Sequence of chain 1.B:
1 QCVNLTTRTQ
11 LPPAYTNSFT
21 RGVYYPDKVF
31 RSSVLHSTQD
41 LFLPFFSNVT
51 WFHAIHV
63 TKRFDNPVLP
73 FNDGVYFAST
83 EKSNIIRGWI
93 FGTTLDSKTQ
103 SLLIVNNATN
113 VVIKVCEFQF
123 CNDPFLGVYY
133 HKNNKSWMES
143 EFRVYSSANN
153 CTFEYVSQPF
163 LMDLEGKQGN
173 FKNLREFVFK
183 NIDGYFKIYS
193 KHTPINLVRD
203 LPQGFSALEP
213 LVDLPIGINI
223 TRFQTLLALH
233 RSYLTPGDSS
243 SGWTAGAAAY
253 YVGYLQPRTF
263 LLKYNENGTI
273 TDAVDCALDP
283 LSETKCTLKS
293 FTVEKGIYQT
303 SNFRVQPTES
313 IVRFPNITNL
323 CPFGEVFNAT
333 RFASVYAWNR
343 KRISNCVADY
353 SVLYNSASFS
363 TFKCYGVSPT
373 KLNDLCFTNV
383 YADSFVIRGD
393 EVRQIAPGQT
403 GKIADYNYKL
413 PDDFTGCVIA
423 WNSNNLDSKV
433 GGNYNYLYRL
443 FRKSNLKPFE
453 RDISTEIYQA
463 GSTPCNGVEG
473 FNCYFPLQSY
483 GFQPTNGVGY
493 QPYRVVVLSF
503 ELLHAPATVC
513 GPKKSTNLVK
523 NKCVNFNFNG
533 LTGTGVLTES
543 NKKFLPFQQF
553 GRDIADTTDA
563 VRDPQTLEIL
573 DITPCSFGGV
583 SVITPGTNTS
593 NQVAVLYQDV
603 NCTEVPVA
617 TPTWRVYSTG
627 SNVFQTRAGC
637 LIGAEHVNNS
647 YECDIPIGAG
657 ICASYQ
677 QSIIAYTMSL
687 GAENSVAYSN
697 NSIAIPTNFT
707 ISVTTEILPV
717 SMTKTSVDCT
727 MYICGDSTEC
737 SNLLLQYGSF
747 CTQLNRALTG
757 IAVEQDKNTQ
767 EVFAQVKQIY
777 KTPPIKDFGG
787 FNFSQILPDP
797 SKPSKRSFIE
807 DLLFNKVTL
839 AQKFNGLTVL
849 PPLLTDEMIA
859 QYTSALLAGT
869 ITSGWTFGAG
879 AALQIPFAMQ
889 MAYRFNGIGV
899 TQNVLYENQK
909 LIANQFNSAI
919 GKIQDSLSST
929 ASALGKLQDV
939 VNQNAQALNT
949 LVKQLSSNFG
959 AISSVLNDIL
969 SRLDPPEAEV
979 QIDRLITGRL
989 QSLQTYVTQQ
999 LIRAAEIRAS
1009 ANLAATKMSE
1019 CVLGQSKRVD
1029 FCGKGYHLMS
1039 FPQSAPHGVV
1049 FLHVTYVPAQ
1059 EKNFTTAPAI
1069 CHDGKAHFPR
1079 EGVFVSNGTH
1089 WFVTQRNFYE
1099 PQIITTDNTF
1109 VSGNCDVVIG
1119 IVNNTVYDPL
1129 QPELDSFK

This small molecule binds to this protein.
Small molecule (SMILES): CC(=O)N[C@@H]1[C@@H](O)[C@H](O)[C@@H](CO)O[C@H]1O

Binding-site contacts:
Ligand atom O7 contacts residue ASN269 of chain 1.C at 4.0 Å.
Ligand atom C1 contacts residue LYS545 of chain 1.B at 4.4 Å.
Ligand atom O5 contacts residue LYS545 of chain 1.B at 4.4 Å.
Ligand atom N2 contacts residue ASN269 of chain 1.C at 3.1 Å (h-bond).
Ligand atom C8 contacts residue ASN269 of chain 1.C at 3.2 Å.
Ligand atom C7 contacts residue ASN269 of chain 1.C at 3.2 Å.
Ligand atom C8 contacts residue GLU268 of chain 1.C at 3.5 Å.
Ligand atom C1 contacts residue ASN269 of chain 1.C at 3.3 Å.
Ligand atom O5 contacts residue ASN269 of chain 1.C at 4.3 Å.
Ligand atom C2 contacts residue ASN269 of chain 1.C at 3.9 Å.

Sequence of chain 1.C:
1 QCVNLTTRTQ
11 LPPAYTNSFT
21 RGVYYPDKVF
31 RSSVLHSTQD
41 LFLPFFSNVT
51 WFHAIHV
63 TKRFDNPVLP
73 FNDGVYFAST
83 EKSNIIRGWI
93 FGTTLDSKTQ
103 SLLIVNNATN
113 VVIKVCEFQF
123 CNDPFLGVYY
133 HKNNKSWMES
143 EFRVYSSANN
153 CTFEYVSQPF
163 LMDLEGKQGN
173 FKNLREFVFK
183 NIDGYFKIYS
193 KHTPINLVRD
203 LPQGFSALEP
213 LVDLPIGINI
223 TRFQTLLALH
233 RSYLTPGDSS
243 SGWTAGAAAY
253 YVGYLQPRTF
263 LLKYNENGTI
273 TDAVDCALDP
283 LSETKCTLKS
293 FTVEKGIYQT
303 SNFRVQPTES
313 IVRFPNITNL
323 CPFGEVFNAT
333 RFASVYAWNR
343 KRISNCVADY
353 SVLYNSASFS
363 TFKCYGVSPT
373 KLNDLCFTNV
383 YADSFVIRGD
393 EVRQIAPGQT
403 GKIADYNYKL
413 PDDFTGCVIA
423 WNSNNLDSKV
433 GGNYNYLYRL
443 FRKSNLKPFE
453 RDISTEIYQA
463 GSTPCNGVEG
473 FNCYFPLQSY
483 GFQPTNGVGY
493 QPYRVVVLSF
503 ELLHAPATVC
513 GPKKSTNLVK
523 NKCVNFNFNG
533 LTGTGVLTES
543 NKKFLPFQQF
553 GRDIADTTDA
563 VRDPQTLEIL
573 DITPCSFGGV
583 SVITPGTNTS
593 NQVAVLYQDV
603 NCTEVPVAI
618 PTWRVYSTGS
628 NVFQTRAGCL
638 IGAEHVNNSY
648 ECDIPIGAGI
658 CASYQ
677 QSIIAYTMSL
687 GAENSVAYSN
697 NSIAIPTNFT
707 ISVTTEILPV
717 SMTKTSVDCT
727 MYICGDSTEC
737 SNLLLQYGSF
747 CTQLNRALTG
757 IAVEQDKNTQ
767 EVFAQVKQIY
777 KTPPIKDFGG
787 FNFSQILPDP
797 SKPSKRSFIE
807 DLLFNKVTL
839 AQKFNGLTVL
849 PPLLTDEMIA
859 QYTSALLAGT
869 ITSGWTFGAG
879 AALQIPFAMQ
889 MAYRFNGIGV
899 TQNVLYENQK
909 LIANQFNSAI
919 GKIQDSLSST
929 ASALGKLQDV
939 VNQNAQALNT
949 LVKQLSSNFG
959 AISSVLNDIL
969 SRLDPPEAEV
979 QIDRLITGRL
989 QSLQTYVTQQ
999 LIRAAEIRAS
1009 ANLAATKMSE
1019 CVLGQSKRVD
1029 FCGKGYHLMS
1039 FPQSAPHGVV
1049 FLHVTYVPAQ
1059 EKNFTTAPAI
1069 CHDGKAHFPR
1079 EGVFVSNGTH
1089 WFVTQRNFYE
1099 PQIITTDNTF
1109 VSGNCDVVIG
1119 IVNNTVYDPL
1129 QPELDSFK